The protein below binds the small molecule below.
Small molecule (SMILES): O=C(O)c1ccc(O)[n+]([O-])c1

Sequence of chain 1.E:
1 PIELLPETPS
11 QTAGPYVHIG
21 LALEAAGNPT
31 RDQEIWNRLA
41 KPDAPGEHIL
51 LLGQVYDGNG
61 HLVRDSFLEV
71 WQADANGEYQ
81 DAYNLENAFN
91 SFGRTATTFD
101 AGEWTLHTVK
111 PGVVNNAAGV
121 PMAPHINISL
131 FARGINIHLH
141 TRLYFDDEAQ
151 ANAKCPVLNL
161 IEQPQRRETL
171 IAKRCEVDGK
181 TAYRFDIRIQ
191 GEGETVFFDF

Binding-site contacts:
Ligand atom C3 contacts residue PRO15 of chain 1.E at 3.2 Å (hydrophobic).
Ligand atom O3 contacts residue GLN177 of chain 1.F at 3.8 Å.
Ligand atom C3 contacts residue TRP149 of chain 1.F at 4.0 Å (hydrophobic).
Ligand atom O3 contacts residue FE1 of chain 1.S at 2.4 Å.
Ligand atom C4 contacts residue PRO15 of chain 1.E at 3.6 Å (hydrophobic).
Ligand atom C6 contacts residue FE1 of chain 1.S at 2.8 Å.
Ligand atom N1 contacts residue HIS162 of chain 1.F at 4.0 Å.
Ligand atom O3 contacts residue HIS160 of chain 1.F at 3.4 Å (h-bond).
Ligand atom C7 contacts residue TYR24 of chain 1.F at 3.5 Å (hydrophobic).
Ligand atom O2 contacts residue ARG133 of chain 1.E at 3.8 Å.
Ligand atom O1 contacts residue THR12 of chain 1.E at 3.9 Å.
Ligand atom C2 contacts residue ILE191 of chain 1.F at 3.8 Å (hydrophobic).
Ligand atom C7 contacts residue TRP149 of chain 1.F at 3.8 Å (hydrophobic).
Ligand atom O4 contacts residue TYR108 of chain 1.F at 3.2 Å (h-bond).
Ligand atom O1 contacts residue ARG133 of chain 1.E at 3.8 Å.
Ligand atom O2 contacts residue PRO15 of chain 1.E at 4.0 Å.
Ligand atom N1 contacts residue FE1 of chain 1.S at 3.0 Å.
Ligand atom C6 contacts residue ARG157 of chain 1.F at 3.8 Å.
Ligand atom O2 contacts residue TRP149 of chain 1.F at 3.4 Å.
Ligand atom O3 contacts residue HIS162 of chain 1.F at 2.9 Å.
Ligand atom O4 contacts residue HIS160 of chain 1.F at 3.3 Å.
Ligand atom O4 contacts residue ARG157 of chain 1.F at 3.9 Å.
Ligand atom O1 contacts residue ILE191 of chain 1.F at 3.9 Å.
Ligand atom C2 contacts residue GLY14 of chain 1.E at 3.8 Å.
Ligand atom O3 contacts residue ARG157 of chain 1.F at 2.8 Å (salt-bridge).
Ligand atom C7 contacts residue PRO15 of chain 1.E at 3.5 Å (hydrophobic).
Ligand atom O1 contacts residue GLY14 of chain 1.E at 4.1 Å.
Ligand atom O2 contacts residue TYR24 of chain 1.F at 4.0 Å.
Ligand atom O1 contacts residue PRO15 of chain 1.E at 3.9 Å.
Ligand atom C2 contacts residue PRO15 of chain 1.E at 3.5 Å (hydrophobic).
Ligand atom C5 contacts residue ARG157 of chain 1.F at 4.1 Å.
Ligand atom O1 contacts residue TYR24 of chain 1.F at 2.4 Å (h-bond).
Ligand atom C5 contacts residue FE1 of chain 1.S at 4.0 Å.
Ligand atom O4 contacts residue FE1 of chain 1.S at 2.0 Å.
Ligand atom C2 contacts residue ARG157 of chain 1.F at 3.8 Å.
Ligand atom N1 contacts residue PRO15 of chain 1.E at 4.0 Å.
Ligand atom C4 contacts residue TRP149 of chain 1.F at 3.7 Å (hydrophobic).
Ligand atom N1 contacts residue ARG157 of chain 1.F at 3.2 Å (salt-bridge).
Ligand atom C5 contacts residue TYR147 of chain 1.F at 3.8 Å (hydrophobic).
Ligand atom C3 contacts residue ILE191 of chain 1.F at 4.1 Å (hydrophobic).

Sequence of chain 1.F:
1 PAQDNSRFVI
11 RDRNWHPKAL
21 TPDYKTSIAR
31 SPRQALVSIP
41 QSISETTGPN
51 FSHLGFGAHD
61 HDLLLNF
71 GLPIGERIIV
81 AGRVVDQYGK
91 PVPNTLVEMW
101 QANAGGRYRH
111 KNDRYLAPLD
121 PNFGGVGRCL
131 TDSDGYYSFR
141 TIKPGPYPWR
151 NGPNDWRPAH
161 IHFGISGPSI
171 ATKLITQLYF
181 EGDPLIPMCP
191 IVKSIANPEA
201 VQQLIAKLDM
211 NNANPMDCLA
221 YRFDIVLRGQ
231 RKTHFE